This protein binds this small molecule.
Small molecule (SMILES): CC(=O)N[C@@H]1[C@@H](O)[C@H](O)[C@@H](CO)O[C@H]1O

Sequence of chain 1.D:
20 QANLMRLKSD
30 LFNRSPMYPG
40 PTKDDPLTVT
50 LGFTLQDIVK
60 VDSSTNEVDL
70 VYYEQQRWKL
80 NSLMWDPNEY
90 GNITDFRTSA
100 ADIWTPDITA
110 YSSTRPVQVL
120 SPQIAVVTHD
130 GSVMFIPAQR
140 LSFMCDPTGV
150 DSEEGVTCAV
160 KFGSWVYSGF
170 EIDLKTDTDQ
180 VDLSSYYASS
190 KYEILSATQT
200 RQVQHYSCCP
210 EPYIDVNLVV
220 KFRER

Binding-site contacts:
Ligand atom C3 contacts residue ASN91 of chain 1.D at 3.8 Å.
Ligand atom C2 contacts residue ASN91 of chain 1.D at 2.5 Å.
Ligand atom C7 contacts residue ASN91 of chain 1.D at 3.5 Å.
Ligand atom C5 contacts residue ASN91 of chain 1.D at 3.8 Å.
Ligand atom O5 contacts residue ASN91 of chain 1.D at 2.5 Å (h-bond).
Ligand atom C8 contacts residue GLY90 of chain 1.D at 3.8 Å.
Ligand atom C1 contacts residue ASN91 of chain 1.D at 1.5 Å.
Ligand atom O7 contacts residue GLY90 of chain 1.D at 4.1 Å.
Ligand atom C7 contacts residue GLY90 of chain 1.D at 4.1 Å.
Ligand atom N2 contacts residue ASN91 of chain 1.D at 2.8 Å (h-bond).
Ligand atom N2 contacts residue GLY90 of chain 1.D at 4.3 Å.
Ligand atom C4 contacts residue ASN91 of chain 1.D at 4.3 Å.
Ligand atom O7 contacts residue ASN91 of chain 1.D at 3.7 Å.